Sequence of chain 1.B:
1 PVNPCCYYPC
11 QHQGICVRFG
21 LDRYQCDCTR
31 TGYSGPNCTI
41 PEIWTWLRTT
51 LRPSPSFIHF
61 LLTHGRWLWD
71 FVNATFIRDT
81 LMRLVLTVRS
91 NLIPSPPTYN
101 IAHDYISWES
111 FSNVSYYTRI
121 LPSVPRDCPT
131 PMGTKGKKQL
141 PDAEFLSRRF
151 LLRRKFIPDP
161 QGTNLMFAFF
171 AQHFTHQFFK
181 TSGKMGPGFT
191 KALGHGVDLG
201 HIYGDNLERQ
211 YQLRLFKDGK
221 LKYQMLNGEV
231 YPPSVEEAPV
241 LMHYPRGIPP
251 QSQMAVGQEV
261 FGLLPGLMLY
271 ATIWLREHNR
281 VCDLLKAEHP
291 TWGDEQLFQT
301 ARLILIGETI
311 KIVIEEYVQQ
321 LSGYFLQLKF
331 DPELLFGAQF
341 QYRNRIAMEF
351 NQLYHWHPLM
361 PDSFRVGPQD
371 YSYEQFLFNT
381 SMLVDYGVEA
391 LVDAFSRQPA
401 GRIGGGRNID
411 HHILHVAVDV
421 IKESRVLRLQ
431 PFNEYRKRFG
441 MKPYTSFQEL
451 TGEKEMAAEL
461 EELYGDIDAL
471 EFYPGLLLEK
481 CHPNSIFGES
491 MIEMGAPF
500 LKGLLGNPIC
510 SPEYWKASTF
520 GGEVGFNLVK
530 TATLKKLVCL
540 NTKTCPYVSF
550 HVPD

Binding-site contacts:
Ligand atom C6 contacts residue LEU207 of chain 1.B at 4.1 Å (hydrophobic).
Ligand atom C7 contacts residue ASN113 of chain 1.A at 3.7 Å.
Ligand atom C3 contacts residue ASN113 of chain 1.A at 3.9 Å.
Ligand atom O6 contacts residue GLU208 of chain 1.B at 3.8 Å.
Ligand atom C3 contacts residue LEU207 of chain 1.B at 4.3 Å (hydrophobic).
Ligand atom C1 contacts residue TYR116 of chain 1.A at 3.9 Å (hydrophobic).
Ligand atom C6 contacts residue PHE189 of chain 1.A at 4.0 Å (hydrophobic).
Ligand atom O4 contacts residue GLN212 of chain 1.B at 3.5 Å (h-bond).
Ligand atom O6 contacts residue LEU207 of chain 1.B at 3.5 Å.
Ligand atom C8 contacts residue PHE189 of chain 1.A at 3.7 Å (hydrophobic).
Ligand atom O6 contacts residue TYR116 of chain 1.A at 3.4 Å (h-bond).
Ligand atom C8 contacts residue MET185 of chain 1.A at 3.4 Å (hydrophobic).
Ligand atom C4 contacts residue LEU207 of chain 1.B at 3.9 Å (hydrophobic).
Ligand atom C5 contacts residue LEU207 of chain 1.B at 3.8 Å (hydrophobic).
Ligand atom O2 contacts residue GLN212 of chain 1.B at 4.0 Å.
Ligand atom C5 contacts residue TYR116 of chain 1.A at 4.1 Å (hydrophobic).
Ligand atom C6 contacts residue TYR116 of chain 1.A at 3.4 Å (hydrophobic).
Ligand atom O6 contacts residue GLN212 of chain 1.B at 4.1 Å.
Ligand atom C4 contacts residue GLN212 of chain 1.B at 3.8 Å.
Ligand atom C1 contacts residue GLU109 of chain 1.A at 3.7 Å.
Ligand atom O6 contacts residue LEU207 of chain 1.B at 3.4 Å.
Ligand atom N2 contacts residue ASN113 of chain 1.A at 3.1 Å (h-bond).
Ligand atom O5 contacts residue GLU109 of chain 1.A at 3.6 Å.
Ligand atom C5 contacts residue ASN113 of chain 1.A at 3.6 Å.
Ligand atom O5 contacts residue ASN113 of chain 1.A at 2.3 Å (h-bond).
Ligand atom C1 contacts residue LEU207 of chain 1.B at 3.9 Å (hydrophobic).
Ligand atom O5 contacts residue LEU207 of chain 1.B at 3.4 Å.
Ligand atom O7 contacts residue LEU207 of chain 1.B at 4.0 Å.
Ligand atom O5 contacts residue LEU207 of chain 1.B at 3.7 Å.
Ligand atom C5 contacts residue PHE189 of chain 1.A at 4.1 Å (hydrophobic).
Ligand atom O5 contacts residue TYR116 of chain 1.A at 3.6 Å.
Ligand atom O7 contacts residue ASN113 of chain 1.A at 3.9 Å.
Ligand atom C2 contacts residue ASN113 of chain 1.A at 2.6 Å.
Ligand atom C8 contacts residue ASN113 of chain 1.A at 4.3 Å.
Ligand atom C5 contacts residue LEU207 of chain 1.B at 4.1 Å (hydrophobic).
Ligand atom C2 contacts residue LEU207 of chain 1.B at 3.8 Å (hydrophobic).
Ligand atom C1 contacts residue ASN113 of chain 1.A at 1.4 Å.
Ligand atom O4 contacts residue PRO239 of chain 1.B at 4.2 Å.
Ligand atom O6 contacts residue TYR211 of chain 1.B at 4.0 Å.
Ligand atom C6 contacts residue GLN212 of chain 1.B at 3.4 Å.

This small molecule binds to this protein.
Small molecule (SMILES): CC(=O)N[C@H]1[C@@H](O[C@H]2[C@H](O)[C@@H](NC(C)=O)CO[C@@H]2CO)O[C@H](CO)[C@@H](O[C@@H]2O[C@H](CO[C@H]3O[C@H](CO[C@H]4O[C@H](CO)[C@@H](O)[C@H](O)[C@@H]4O)[C@@H](O)[C@H](O)[C@@H]3O)[C@@H](O)[C@H](O)[C@@H]2O)[C@@H]1O

Sequence of chain 1.A:
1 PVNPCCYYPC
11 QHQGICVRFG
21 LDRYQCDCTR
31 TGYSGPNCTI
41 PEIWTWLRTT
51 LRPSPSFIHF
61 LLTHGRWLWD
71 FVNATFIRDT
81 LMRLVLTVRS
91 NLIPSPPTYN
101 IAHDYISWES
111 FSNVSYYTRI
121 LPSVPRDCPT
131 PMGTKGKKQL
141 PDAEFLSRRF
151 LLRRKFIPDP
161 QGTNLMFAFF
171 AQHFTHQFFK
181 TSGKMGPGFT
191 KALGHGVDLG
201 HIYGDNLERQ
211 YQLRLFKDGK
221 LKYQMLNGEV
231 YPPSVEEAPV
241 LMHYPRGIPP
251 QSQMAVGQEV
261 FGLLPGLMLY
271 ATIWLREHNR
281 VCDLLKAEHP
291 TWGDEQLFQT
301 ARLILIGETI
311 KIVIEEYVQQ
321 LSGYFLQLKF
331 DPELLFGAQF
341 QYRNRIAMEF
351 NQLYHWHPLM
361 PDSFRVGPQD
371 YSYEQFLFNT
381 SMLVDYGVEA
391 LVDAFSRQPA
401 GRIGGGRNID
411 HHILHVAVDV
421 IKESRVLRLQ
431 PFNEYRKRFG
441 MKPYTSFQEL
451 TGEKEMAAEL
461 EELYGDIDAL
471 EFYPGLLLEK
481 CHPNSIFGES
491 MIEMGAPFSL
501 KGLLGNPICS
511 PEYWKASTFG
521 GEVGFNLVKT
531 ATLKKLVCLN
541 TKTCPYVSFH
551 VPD